Sequence of chain 1.B:
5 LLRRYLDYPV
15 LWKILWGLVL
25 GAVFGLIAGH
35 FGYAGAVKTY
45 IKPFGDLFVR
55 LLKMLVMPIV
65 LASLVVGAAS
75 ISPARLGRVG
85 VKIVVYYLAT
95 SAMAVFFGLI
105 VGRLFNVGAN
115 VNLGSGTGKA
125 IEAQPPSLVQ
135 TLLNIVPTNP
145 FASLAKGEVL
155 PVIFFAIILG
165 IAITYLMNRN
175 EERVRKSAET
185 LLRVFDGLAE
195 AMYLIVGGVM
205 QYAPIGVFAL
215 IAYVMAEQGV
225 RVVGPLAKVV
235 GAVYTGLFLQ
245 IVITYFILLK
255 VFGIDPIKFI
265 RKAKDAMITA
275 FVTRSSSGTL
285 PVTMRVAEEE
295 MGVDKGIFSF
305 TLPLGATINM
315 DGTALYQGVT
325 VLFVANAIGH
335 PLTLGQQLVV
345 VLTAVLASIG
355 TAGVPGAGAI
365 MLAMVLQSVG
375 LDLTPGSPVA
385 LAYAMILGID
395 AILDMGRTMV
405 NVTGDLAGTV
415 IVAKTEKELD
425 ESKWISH

Binding-site contacts:
Ligand atom C34 contacts residue TYR206 of chain 1.C at 4.2 Å (hydrophobic).
Ligand atom C11 contacts residue ARG289 of chain 1.C at 3.9 Å.
Ligand atom C34 contacts residue LEU10 of chain 1.C at 3.9 Å (hydrophobic).
Ligand atom C34 contacts residue GLN205 of chain 1.C at 4.3 Å.
Ligand atom O2 contacts residue ARG173 of chain 1.B at 3.7 Å.
Ligand atom C57 contacts residue GLY201 of chain 1.C at 4.2 Å.
Ligand atom C40 contacts residue TYR206 of chain 1.C at 4.2 Å (hydrophobic).
Ligand atom C11 contacts residue TYR197 of chain 1.C at 4.2 Å (hydrophobic).
Ligand atom O61 contacts residue LEU198 of chain 1.C at 3.3 Å.
Ligand atom O6 contacts residue ARG289 of chain 1.C at 2.7 Å (salt-bridge).
Ligand atom C28 contacts residue GLN205 of chain 1.C at 4.3 Å.
Ligand atom C11 contacts residue LEU198 of chain 1.C at 4.2 Å (hydrophobic).
Ligand atom C43 contacts residue TYR9 of chain 1.C at 4.0 Å (hydrophobic).
Ligand atom C18 contacts residue GLY202 of chain 1.C at 3.8 Å.
Ligand atom C11 contacts residue GLU293 of chain 1.C at 3.3 Å.
Ligand atom O2 contacts residue LEU198 of chain 1.C at 4.3 Å.
Ligand atom O6 contacts residue TYR197 of chain 1.C at 4.2 Å.
Ligand atom C57 contacts residue GLY202 of chain 1.C at 4.2 Å.
Ligand atom O55 contacts residue GLY201 of chain 1.C at 4.0 Å.
Ligand atom C1 contacts residue GLY201 of chain 1.C at 3.9 Å.
Ligand atom C40 contacts residue LEU10 of chain 1.C at 4.2 Å (hydrophobic).
Ligand atom C40 contacts residue TYR9 of chain 1.C at 3.5 Å (hydrophobic).
Ligand atom C25 contacts residue GLY202 of chain 1.C at 3.6 Å.
Ligand atom C1 contacts residue GLN205 of chain 1.C at 3.8 Å.
Ligand atom C37 contacts residue LEU10 of chain 1.C at 3.9 Å (hydrophobic).
Ligand atom C28 contacts residue GLY202 of chain 1.C at 3.7 Å.
Ligand atom C22 contacts residue GLY202 of chain 1.C at 3.9 Å.
Ligand atom O5 contacts residue GLY201 of chain 1.C at 4.3 Å.
Ligand atom C10 contacts residue ARG289 of chain 1.C at 4.1 Å.
Ligand atom O49 contacts residue GLN205 of chain 1.C at 2.9 Å (h-bond).
Ligand atom O55 contacts residue GLN205 of chain 1.C at 4.2 Å.
Ligand atom C25 contacts residue GLN205 of chain 1.C at 3.6 Å.
Ligand atom C43 contacts residue ILE209 of chain 1.C at 3.7 Å (hydrophobic).
Ligand atom O1 contacts residue ARG289 of chain 1.C at 3.4 Å (salt-bridge).
Ligand atom C57 contacts residue LEU198 of chain 1.C at 3.5 Å (hydrophobic).
Ligand atom C40 contacts residue ILE209 of chain 1.C at 4.2 Å (hydrophobic).
Ligand atom C40 contacts residue GLN205 of chain 1.C at 4.3 Å.
Ligand atom O5 contacts residue GLY202 of chain 1.C at 4.1 Å.
Ligand atom O6 contacts residue GLU293 of chain 1.C at 2.3 Å (salt-bridge).
Ligand atom C9 contacts residue LEU198 of chain 1.C at 4.1 Å (hydrophobic).

A protein and the small-molecule ligand that binds it are described below.
Small molecule (SMILES): CCCCCCCCCCO[C@@H]1O[C@H](CO)[C@@H](O[C@H]2O[C@H](CO)[C@@H](O)[C@H](O)[C@H]2O)[C@H](O)[C@H]1O

Sequence of chain 1.C:
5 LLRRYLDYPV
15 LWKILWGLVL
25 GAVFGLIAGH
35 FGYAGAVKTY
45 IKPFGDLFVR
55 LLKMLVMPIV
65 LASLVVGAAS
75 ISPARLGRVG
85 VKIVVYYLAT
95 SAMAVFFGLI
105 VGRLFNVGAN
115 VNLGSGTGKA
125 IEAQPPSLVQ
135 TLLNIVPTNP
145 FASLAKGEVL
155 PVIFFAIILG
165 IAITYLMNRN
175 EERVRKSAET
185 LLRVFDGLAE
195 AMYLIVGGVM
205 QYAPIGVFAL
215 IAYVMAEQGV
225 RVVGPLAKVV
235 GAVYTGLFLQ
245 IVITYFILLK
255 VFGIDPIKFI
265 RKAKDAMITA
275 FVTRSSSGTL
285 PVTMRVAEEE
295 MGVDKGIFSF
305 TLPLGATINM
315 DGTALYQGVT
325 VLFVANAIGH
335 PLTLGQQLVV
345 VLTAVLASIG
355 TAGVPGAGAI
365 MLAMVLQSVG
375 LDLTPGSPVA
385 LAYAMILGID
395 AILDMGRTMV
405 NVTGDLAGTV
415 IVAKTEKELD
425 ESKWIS